Sequence of chain 1.A:
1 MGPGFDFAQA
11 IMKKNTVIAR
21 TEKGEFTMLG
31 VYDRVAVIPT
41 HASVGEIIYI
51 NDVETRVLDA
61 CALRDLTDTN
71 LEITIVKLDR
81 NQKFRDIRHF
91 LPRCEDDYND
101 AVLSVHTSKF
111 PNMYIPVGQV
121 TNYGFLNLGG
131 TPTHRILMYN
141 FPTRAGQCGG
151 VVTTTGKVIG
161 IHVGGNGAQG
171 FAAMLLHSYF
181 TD

A small-molecule ligand and the protein it binds are described below.
Small molecule (SMILES): CS(=O)(=O)Nc1ccc(C(=O)O)cc1

Binding-site contacts:
Ligand atom O8 contacts residue ARG64 of chain 1.A at 3.0 Å (salt-bridge).
Ligand atom O8 contacts residue THR131 of chain 1.A at 3.7 Å.
Ligand atom C5 contacts residue THR131 of chain 1.A at 3.7 Å.
Ligand atom C3 contacts residue THR131 of chain 1.A at 4.3 Å.
Ligand atom O7 contacts residue ARG64 of chain 1.A at 3.0 Å (salt-bridge).
Ligand atom C6 contacts residue THR131 of chain 1.A at 3.5 Å.
Ligand atom C9 contacts residue THR131 of chain 1.A at 4.0 Å.
Ligand atom O7 contacts residue THR131 of chain 1.A at 3.8 Å.
Ligand atom O7 contacts residue ASN70 of chain 1.A at 4.0 Å.
Ligand atom C6 contacts residue ASN70 of chain 1.A at 4.3 Å.
Ligand atom C2 contacts residue THR131 of chain 1.A at 4.3 Å.
Ligand atom O13 contacts residue GLY130 of chain 1.A at 4.1 Å.
Ligand atom O13 contacts residue THR131 of chain 1.A at 3.6 Å (h-bond).
Ligand atom C4 contacts residue THR131 of chain 1.A at 4.1 Å.
Ligand atom O8 contacts residue ASN70 of chain 1.A at 4.0 Å.
Ligand atom C10 contacts residue THR131 of chain 1.A at 4.1 Å.
Ligand atom C6 contacts residue ARG64 of chain 1.A at 3.5 Å.